Sequence of chain 1.B:
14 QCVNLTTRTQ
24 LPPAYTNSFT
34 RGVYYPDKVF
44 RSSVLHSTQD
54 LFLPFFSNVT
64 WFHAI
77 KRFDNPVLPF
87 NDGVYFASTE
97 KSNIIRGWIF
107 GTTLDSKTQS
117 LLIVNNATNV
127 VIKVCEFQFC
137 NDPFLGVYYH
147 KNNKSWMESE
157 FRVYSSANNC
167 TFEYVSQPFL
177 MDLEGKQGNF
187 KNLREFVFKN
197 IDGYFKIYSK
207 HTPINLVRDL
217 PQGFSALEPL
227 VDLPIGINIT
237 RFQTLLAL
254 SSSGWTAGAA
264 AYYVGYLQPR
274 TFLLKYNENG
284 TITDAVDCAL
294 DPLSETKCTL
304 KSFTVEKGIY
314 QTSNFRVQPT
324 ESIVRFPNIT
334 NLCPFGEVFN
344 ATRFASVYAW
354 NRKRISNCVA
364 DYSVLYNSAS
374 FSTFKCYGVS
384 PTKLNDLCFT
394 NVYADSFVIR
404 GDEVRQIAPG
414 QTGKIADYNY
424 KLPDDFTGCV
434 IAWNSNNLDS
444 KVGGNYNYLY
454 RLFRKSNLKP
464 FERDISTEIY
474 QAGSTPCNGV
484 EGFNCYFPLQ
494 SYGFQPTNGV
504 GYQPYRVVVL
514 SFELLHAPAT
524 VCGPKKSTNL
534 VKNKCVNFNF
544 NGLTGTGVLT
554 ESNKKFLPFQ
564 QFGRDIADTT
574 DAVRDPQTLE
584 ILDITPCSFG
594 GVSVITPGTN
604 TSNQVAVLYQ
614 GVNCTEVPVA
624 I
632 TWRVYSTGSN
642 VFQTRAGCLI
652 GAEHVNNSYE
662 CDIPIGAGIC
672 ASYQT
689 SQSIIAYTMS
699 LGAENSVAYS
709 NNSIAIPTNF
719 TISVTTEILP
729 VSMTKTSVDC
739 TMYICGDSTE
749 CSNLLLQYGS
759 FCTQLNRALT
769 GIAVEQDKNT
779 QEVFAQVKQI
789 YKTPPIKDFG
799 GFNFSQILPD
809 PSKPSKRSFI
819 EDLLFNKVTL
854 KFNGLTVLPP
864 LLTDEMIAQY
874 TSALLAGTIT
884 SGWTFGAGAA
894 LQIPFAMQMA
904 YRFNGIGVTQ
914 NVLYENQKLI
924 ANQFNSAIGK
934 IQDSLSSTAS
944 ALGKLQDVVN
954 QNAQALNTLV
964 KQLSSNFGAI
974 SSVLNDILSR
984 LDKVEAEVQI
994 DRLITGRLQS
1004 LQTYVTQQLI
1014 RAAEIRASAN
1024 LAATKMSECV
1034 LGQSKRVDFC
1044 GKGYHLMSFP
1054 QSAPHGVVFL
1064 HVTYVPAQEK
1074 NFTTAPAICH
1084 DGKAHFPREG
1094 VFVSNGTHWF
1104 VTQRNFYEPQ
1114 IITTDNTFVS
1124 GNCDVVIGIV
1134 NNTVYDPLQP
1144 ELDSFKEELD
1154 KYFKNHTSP

Binding-site contacts:
Ligand atom C5 contacts residue ASN1158 of chain 1.C at 3.3 Å.
Ligand atom O6 contacts residue TYR1155 of chain 1.C at 2.9 Å (h-bond).
Ligand atom C1 contacts residue ASN1158 of chain 1.C at 1.4 Å.
Ligand atom O6 contacts residue ASN1158 of chain 1.C at 3.9 Å.
Ligand atom C6 contacts residue ASN1158 of chain 1.C at 4.2 Å.
Ligand atom C2 contacts residue ASN1158 of chain 1.C at 2.7 Å.
Ligand atom C3 contacts residue ASN1158 of chain 1.C at 3.9 Å.
Ligand atom C6 contacts residue TYR1155 of chain 1.C at 4.0 Å (hydrophobic).
Ligand atom O5 contacts residue ASN1158 of chain 1.C at 2.0 Å (h-bond).
Ligand atom O7 contacts residue ASN1158 of chain 1.C at 3.2 Å (h-bond).
Ligand atom C6 contacts residue LYS1157 of chain 1.B at 4.5 Å.
Ligand atom C4 contacts residue ASN1158 of chain 1.C at 4.1 Å.
Ligand atom N2 contacts residue ASN1158 of chain 1.C at 3.4 Å (h-bond).
Ligand atom C7 contacts residue ASN1158 of chain 1.C at 3.6 Å.
Ligand atom O6 contacts residue LYS1157 of chain 1.B at 4.0 Å.

Sequence of chain 1.C:
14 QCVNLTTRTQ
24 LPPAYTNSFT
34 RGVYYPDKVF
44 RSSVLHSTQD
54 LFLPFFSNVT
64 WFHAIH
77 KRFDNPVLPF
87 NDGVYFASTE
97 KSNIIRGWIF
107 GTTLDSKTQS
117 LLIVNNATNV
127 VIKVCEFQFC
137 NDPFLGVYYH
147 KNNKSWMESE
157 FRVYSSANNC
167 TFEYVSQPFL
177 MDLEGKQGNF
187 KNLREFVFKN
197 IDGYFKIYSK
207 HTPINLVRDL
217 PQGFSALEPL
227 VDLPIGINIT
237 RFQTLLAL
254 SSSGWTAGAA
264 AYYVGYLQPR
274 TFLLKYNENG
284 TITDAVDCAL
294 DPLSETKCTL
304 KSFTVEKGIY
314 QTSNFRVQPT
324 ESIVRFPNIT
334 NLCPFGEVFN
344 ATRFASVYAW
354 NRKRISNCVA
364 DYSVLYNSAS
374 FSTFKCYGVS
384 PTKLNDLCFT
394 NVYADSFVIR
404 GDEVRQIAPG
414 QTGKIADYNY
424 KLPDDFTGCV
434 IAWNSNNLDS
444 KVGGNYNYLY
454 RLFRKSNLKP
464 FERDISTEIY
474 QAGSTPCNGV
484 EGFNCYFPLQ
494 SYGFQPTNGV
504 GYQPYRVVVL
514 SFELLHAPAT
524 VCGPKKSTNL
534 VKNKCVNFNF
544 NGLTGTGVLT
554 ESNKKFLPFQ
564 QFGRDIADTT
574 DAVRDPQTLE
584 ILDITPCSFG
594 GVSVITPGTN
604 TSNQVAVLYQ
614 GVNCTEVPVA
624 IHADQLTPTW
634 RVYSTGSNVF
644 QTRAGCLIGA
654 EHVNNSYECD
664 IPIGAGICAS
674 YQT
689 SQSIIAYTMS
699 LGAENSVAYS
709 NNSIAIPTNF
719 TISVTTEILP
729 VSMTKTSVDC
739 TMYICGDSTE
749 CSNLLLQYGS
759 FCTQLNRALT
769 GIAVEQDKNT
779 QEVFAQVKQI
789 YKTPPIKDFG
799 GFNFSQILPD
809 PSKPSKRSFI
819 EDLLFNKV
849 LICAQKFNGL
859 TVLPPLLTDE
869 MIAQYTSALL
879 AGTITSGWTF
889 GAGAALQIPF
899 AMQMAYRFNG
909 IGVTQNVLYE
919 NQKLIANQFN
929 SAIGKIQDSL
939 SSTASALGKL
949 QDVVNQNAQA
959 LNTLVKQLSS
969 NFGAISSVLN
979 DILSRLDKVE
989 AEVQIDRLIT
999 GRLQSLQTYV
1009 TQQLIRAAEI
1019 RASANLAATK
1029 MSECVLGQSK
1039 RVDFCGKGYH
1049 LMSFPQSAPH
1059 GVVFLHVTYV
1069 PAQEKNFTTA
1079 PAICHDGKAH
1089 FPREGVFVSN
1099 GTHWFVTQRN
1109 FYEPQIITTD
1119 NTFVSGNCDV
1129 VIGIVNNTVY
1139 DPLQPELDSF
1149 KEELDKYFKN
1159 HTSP

The protein below binds the small molecule below.
Small molecule (SMILES): CC(=O)N[C@@H]1[C@@H](O)[C@H](O)[C@@H](CO)O[C@H]1O